This small molecule binds to this protein.
Small molecule (SMILES): C[C@]12CC3CC(N)(C1)C[C@@](C)(C3)C2

Sequence of chain 1.A:
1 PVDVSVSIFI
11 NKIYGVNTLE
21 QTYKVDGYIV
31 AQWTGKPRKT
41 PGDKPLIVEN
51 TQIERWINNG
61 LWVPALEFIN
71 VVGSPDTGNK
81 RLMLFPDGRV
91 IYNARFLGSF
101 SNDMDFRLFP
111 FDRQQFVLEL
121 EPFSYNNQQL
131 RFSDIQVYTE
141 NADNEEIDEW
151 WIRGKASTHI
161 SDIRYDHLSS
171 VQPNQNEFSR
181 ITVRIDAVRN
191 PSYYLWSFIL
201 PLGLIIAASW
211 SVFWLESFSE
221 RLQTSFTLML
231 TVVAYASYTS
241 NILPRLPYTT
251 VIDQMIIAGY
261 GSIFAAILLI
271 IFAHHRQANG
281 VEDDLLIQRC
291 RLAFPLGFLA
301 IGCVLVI

Sequence of chain 1.E:
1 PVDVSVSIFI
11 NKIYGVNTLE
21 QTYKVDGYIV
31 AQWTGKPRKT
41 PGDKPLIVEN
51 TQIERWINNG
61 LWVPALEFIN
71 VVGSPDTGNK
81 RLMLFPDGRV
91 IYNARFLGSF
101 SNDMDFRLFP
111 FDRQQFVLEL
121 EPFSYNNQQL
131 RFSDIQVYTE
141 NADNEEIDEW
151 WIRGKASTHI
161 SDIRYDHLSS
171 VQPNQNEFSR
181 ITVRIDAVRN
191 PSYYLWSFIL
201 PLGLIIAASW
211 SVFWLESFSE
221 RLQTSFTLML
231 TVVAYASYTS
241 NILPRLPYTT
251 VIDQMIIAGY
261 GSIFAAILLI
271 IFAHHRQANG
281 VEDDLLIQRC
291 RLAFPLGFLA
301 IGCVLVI

Binding-site contacts:
Ligand atom C07 contacts residue PRO122 of chain 1.A at 4.2 Å (hydrophobic).
Ligand atom C04 contacts residue GLU67 of chain 1.A at 4.2 Å.
Ligand atom C07 contacts residue PHE123 of chain 1.A at 4.3 Å (hydrophobic).
Ligand atom C07 contacts residue GLU121 of chain 1.A at 3.8 Å.
Ligand atom C13 contacts residue TYR28 of chain 1.E at 4.3 Å (hydrophobic).
Ligand atom N01 contacts residue GLU67 of chain 1.A at 3.3 Å (salt-bridge).
Ligand atom N01 contacts residue ILE69 of chain 1.A at 4.1 Å.
Ligand atom C04 contacts residue TYR28 of chain 1.E at 4.3 Å (hydrophobic).
Ligand atom N01 contacts residue GLU121 of chain 1.A at 3.8 Å.
Ligand atom C06 contacts residue TYR165 of chain 1.A at 3.8 Å (hydrophobic).
Ligand atom C08 contacts residue GLU67 of chain 1.A at 4.5 Å.
Ligand atom C11 contacts residue PHE123 of chain 1.A at 3.7 Å (hydrophobic).
Ligand atom C02 contacts residue TYR165 of chain 1.A at 4.2 Å (hydrophobic).
Ligand atom C12 contacts residue TYR165 of chain 1.A at 3.7 Å (hydrophobic).
Ligand atom C08 contacts residue TYR165 of chain 1.A at 4.0 Å (hydrophobic).
Ligand atom C11 contacts residue TYR28 of chain 1.E at 3.7 Å (hydrophobic).
Ligand atom C08 contacts residue GLU121 of chain 1.A at 4.5 Å.
Ligand atom C07 contacts residue TYR165 of chain 1.A at 4.0 Å (hydrophobic).
Ligand atom C05 contacts residue ASN93 of chain 1.E at 4.1 Å.
Ligand atom C04 contacts residue PRO122 of chain 1.A at 4.4 Å (hydrophobic).
Ligand atom C12 contacts residue PHE178 of chain 1.A at 3.2 Å (hydrophobic).
Ligand atom C05 contacts residue PHE123 of chain 1.A at 4.4 Å (hydrophobic).
Ligand atom C03 contacts residue TYR28 of chain 1.E at 4.1 Å (hydrophobic).
Ligand atom C07 contacts residue PHE178 of chain 1.A at 3.7 Å (hydrophobic).
Ligand atom C04 contacts residue GLU121 of chain 1.A at 4.3 Å.
Ligand atom C12 contacts residue LEU168 of chain 1.A at 4.2 Å (hydrophobic).
Ligand atom C04 contacts residue PHE123 of chain 1.A at 4.3 Å (hydrophobic).
Ligand atom C08 contacts residue TYR28 of chain 1.E at 3.8 Å (hydrophobic).
Ligand atom C05 contacts residue TYR28 of chain 1.E at 4.0 Å (hydrophobic).
Ligand atom C11 contacts residue GLU67 of chain 1.A at 4.3 Å.
Ligand atom N01 contacts residue PHE123 of chain 1.A at 4.0 Å.
Ligand atom C13 contacts residue TYR165 of chain 1.A at 4.4 Å (hydrophobic).
Ligand atom C03 contacts residue TYR165 of chain 1.A at 4.5 Å (hydrophobic).
Ligand atom C02 contacts residue PHE178 of chain 1.A at 4.2 Å (hydrophobic).
Ligand atom C10 contacts residue TYR28 of chain 1.E at 3.4 Å (hydrophobic).
Ligand atom C09 contacts residue PHE123 of chain 1.A at 4.3 Å (hydrophobic).
Ligand atom C09 contacts residue ARG81 of chain 1.E at 4.1 Å.
Ligand atom N01 contacts residue PRO122 of chain 1.A at 3.4 Å (h-bond).